Sequence of chain 3.F:
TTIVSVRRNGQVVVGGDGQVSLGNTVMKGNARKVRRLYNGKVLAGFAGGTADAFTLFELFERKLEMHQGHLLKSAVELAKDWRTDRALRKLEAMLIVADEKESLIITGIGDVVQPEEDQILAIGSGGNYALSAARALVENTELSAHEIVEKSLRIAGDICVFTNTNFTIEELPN

The protein below binds the small molecule below.
Small molecule (SMILES): CC(C)C[C@@H](C=CS(C)(=O)=O)NC(=O)[C@H](CC(C)C)NC(=O)[C@H](CC(C)C)NC(=O)Cc1cc(I)c(O)c([N+](=O)[O-])c1

Sequence of chain 3.B:
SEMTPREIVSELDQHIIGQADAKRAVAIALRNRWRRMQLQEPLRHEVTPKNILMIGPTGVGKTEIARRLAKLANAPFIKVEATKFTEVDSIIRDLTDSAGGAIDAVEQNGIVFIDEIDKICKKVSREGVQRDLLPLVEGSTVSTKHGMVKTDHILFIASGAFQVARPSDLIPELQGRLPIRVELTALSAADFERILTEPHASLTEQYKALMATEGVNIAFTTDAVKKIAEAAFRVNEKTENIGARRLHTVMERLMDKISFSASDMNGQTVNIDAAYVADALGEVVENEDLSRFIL

Sequence of chain 3.E:
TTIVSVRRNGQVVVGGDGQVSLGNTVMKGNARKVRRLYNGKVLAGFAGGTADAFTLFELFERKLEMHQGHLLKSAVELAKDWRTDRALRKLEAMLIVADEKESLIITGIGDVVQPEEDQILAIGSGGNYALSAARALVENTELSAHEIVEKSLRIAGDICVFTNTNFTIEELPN

Binding-site contacts:
Ligand atom C1' contacts residue SER125 of chain 3.F at 3.1 Å.
Ligand atom CA2 contacts residue SER21 of chain 3.F at 3.8 Å.
Ligand atom CB3 contacts residue THR1 of chain 3.F at 3.1 Å.
Ligand atom O2 contacts residue VAL20 of chain 3.F at 3.6 Å.
Ligand atom CA3 contacts residue GLN19 of chain 3.F at 3.7 Å.
Ligand atom O2' contacts residue SER125 of chain 3.F at 3.7 Å.
Ligand atom CB3 contacts residue GLN19 of chain 3.F at 3.9 Å.
Ligand atom C1 contacts residue SER21 of chain 3.F at 3.9 Å.
Ligand atom O2 contacts residue SER21 of chain 3.F at 2.6 Å (h-bond).
Ligand atom O1' contacts residue GLY48 of chain 3.F at 2.8 Å (h-bond).
Ligand atom CA2 contacts residue GLY48 of chain 3.F at 3.9 Å.
Ligand atom CG3 contacts residue GLY48 of chain 3.F at 4.0 Å.
Ligand atom N3 contacts residue GLY48 of chain 3.F at 3.0 Å (h-bond).
Ligand atom C1 contacts residue THR50 of chain 3.F at 3.7 Å.
Ligand atom C1' contacts residue THR1 of chain 3.F at 3.2 Å.
Ligand atom C2 contacts residue GLY48 of chain 3.F at 3.9 Å.
Ligand atom CD6 contacts residue THR50 of chain 3.F at 3.9 Å.
Ligand atom CD4 contacts residue SER21 of chain 3.F at 3.0 Å.
Ligand atom S contacts residue THR1 of chain 3.F at 3.7 Å.
Ligand atom CD5 contacts residue ALA47 of chain 3.F at 3.9 Å (hydrophobic).
Ligand atom O1 contacts residue THR50 of chain 3.F at 2.6 Å (h-bond).
Ligand atom CD5 contacts residue THR1 of chain 3.F at 3.9 Å.
Ligand atom O5 contacts residue GLU92 of chain 3.E at 3.2 Å (salt-bridge).
Ligand atom CB2 contacts residue GLY48 of chain 3.F at 3.9 Å.
Ligand atom CD5 contacts residue PHE46 of chain 3.F at 3.3 Å (hydrophobic).
Ligand atom O6 contacts residue LEU22 of chain 3.F at 3.9 Å.
Ligand atom C1' contacts residue GLY124 of chain 3.F at 3.6 Å.
Ligand atom CD1 contacts residue LEU22 of chain 3.F at 3.8 Å (hydrophobic).
Ligand atom CS contacts residue GLY48 of chain 3.F at 3.8 Å.
Ligand atom S contacts residue GLY48 of chain 3.F at 4.0 Å.
Ligand atom CA3 contacts residue THR1 of chain 3.F at 2.5 Å.
Ligand atom C2' contacts residue THR1 of chain 3.F at 2.5 Å.
Ligand atom CG3 contacts residue THR1 of chain 3.F at 3.8 Å.
Ligand atom CS contacts residue THR1 of chain 3.F at 1.4 Å.
Ligand atom N2 contacts residue SER21 of chain 3.F at 3.1 Å (h-bond).
Ligand atom CB1 contacts residue THR50 of chain 3.F at 3.5 Å.
Ligand atom CA3 contacts residue GLY48 of chain 3.F at 3.9 Å.
Ligand atom N3 contacts residue THR1 of chain 3.F at 3.7 Å.
Ligand atom O1 contacts residue GLY49 of chain 3.F at 4.0 Å.
Ligand atom C2 contacts residue SER21 of chain 3.F at 3.5 Å.